Sequence of chain 1.B:
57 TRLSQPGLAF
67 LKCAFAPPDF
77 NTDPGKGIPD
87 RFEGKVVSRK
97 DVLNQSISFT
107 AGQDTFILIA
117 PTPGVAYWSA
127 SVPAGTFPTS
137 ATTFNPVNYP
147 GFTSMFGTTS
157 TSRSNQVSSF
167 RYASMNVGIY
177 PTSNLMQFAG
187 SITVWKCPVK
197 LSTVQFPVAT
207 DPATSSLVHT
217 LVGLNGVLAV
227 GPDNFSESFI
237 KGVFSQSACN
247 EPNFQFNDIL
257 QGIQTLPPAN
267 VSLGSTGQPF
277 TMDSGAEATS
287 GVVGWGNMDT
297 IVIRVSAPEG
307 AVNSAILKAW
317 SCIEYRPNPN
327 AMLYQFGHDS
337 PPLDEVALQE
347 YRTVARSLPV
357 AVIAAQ

This small molecule binds to this protein.
Small molecule (SMILES): CC(C)[C@H](NC(=O)[C@H](CCCN=C(N)N)NC(=O)[C@@H](N)CCC(=O)O)C(=O)N[C@H](C=O)CCCCN

Binding-site contacts:
Ligand atom CG2 contacts residue PHE76 of chain 1.B at 3.8 Å (hydrophobic).